The protein below binds the small molecule below.
Small molecule (SMILES): CCc1oc2cc(S(=O)(=O)Nc3ccc(S(N)(=O)=O)cc3)ccc2c1C(=O)c1cc(Br)c(O)c(Br)c1

Binding-site contacts:
Ligand atom C18 contacts residue GLY277 of chain 1.A at 3.8 Å.
Ligand atom S01 contacts residue GLU276 of chain 1.A at 3.8 Å.
Ligand atom C18 contacts residue PHE196 of chain 1.A at 3.7 Å (hydrophobic).
Ligand atom C3 contacts residue LEU192 of chain 1.A at 3.6 Å (hydrophobic).
Ligand atom C16 contacts residue PHE280 of chain 1.A at 3.3 Å (hydrophobic).
Ligand atom C02 contacts residue GLU276 of chain 1.A at 3.3 Å.
Ligand atom O05 contacts residue LYS279 of chain 1.A at 3.8 Å.
Ligand atom C14 contacts residue PHE196 of chain 1.A at 3.8 Å (hydrophobic).
Ligand atom C12 contacts residue ASN193 of chain 1.A at 3.6 Å.
Ligand atom C15 contacts residue PHE280 of chain 1.A at 3.8 Å (hydrophobic).
Ligand atom O05 contacts residue MET282 of chain 1.A at 3.2 Å.
Ligand atom C4 contacts residue PHE280 of chain 1.A at 3.6 Å (hydrophobic).
Ligand atom C13 contacts residue PHE196 of chain 1.A at 3.5 Å (hydrophobic).
Ligand atom O01 contacts residue GLU276 of chain 1.A at 3.7 Å.
Ligand atom O7 contacts residue LEU192 of chain 1.A at 3.6 Å.
Ligand atom O7 contacts residue PHE280 of chain 1.A at 3.5 Å.
Ligand atom C4 contacts residue LEU192 of chain 1.A at 3.7 Å (hydrophobic).
Ligand atom C8 contacts residue PHE280 of chain 1.A at 3.9 Å (hydrophobic).
Ligand atom C01 contacts residue GLU276 of chain 1.A at 3.2 Å.
Ligand atom C6 contacts residue PHE280 of chain 1.A at 3.9 Å (hydrophobic).
Ligand atom C17 contacts residue PHE196 of chain 1.A at 3.4 Å (hydrophobic).
Ligand atom C05 contacts residue LYS279 of chain 1.A at 3.8 Å.
Ligand atom C03 contacts residue ASN193 of chain 1.A at 3.8 Å.
Ligand atom O01 contacts residue ALA189 of chain 1.A at 3.6 Å.
Ligand atom C12 contacts residue PHE196 of chain 1.A at 3.6 Å (hydrophobic).
Ligand atom C8 contacts residue LEU192 of chain 1.A at 3.9 Å (hydrophobic).
Ligand atom C18 contacts residue PHE280 of chain 1.A at 3.7 Å (hydrophobic).
Ligand atom C3 contacts residue PHE280 of chain 1.A at 3.9 Å (hydrophobic).
Ligand atom C06 contacts residue PHE280 of chain 1.A at 3.9 Å (hydrophobic).
Ligand atom C15 contacts residue PHE196 of chain 1.A at 3.7 Å (hydrophobic).
Ligand atom C3 contacts residue GLU276 of chain 1.A at 3.9 Å.
Ligand atom BR22 contacts residue LYS197 of chain 1.A at 3.5 Å.
Ligand atom BR22 contacts residue GLU200 of chain 1.A at 3.3 Å.
Ligand atom O02 contacts residue ALA189 of chain 1.A at 3.6 Å.
Ligand atom C5 contacts residue PHE280 of chain 1.A at 3.6 Å (hydrophobic).
Ligand atom O19 contacts residue ASN193 of chain 1.A at 2.9 Å (h-bond).
Ligand atom C05 contacts residue PHE280 of chain 1.A at 3.7 Å (hydrophobic).
Ligand atom C07 contacts residue PHE280 of chain 1.A at 3.8 Å (hydrophobic).
Ligand atom BR21 contacts residue PHE280 of chain 1.A at 3.8 Å.
Ligand atom N01 contacts residue GLU276 of chain 1.A at 2.5 Å (salt-bridge).

Sequence of chain 1.A:
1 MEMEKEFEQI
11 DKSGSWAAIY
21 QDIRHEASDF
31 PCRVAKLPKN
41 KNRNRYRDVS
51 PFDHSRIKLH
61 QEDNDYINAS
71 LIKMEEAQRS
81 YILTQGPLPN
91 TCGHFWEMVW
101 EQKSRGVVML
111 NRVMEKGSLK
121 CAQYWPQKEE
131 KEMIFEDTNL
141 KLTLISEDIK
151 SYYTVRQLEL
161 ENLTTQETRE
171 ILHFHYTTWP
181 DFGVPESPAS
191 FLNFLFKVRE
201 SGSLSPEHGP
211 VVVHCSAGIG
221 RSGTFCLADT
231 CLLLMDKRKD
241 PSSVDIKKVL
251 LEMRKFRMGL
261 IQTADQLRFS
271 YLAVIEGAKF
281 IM